A small-molecule ligand and the protein it binds are described below.
Small molecule (SMILES): CC(=O)N[C@@H]1[C@@H](O)[C@H](O)[C@@H](CO)O[C@H]1O

Sequence of chain 1.J:
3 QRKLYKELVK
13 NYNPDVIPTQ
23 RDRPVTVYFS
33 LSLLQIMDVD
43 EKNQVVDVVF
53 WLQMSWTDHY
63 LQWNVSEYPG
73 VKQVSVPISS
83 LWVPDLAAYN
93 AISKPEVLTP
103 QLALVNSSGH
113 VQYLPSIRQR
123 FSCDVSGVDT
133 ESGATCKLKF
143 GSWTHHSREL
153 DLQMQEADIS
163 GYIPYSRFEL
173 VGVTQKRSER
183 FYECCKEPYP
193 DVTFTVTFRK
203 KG

Binding-site contacts:
Ligand atom C2 contacts residue GLU69 of chain 1.J at 4.2 Å.
Ligand atom O5 contacts residue GLU69 of chain 1.J at 4.0 Å.
Ligand atom O7 contacts residue GLU69 of chain 1.J at 4.3 Å.
Ligand atom O5 contacts residue ASN66 of chain 1.J at 2.4 Å (h-bond).
Ligand atom C4 contacts residue ASN66 of chain 1.J at 4.3 Å.
Ligand atom O7 contacts residue ASN66 of chain 1.J at 3.7 Å.
Ligand atom N2 contacts residue ASN66 of chain 1.J at 2.9 Å (h-bond).
Ligand atom C3 contacts residue ASN66 of chain 1.J at 3.8 Å.
Ligand atom C1 contacts residue GLU69 of chain 1.J at 4.2 Å.
Ligand atom O5 contacts residue SER68 of chain 1.J at 4.2 Å.
Ligand atom C5 contacts residue ASN66 of chain 1.J at 3.7 Å.
Ligand atom C8 contacts residue ASN66 of chain 1.J at 3.8 Å.
Ligand atom C7 contacts residue ASN66 of chain 1.J at 3.2 Å.
Ligand atom C1 contacts residue ASN66 of chain 1.J at 1.5 Å.
Ligand atom C2 contacts residue ASN66 of chain 1.J at 2.5 Å.
Ligand atom C6 contacts residue SER68 of chain 1.J at 4.3 Å.